Sequence of chain 1.B:
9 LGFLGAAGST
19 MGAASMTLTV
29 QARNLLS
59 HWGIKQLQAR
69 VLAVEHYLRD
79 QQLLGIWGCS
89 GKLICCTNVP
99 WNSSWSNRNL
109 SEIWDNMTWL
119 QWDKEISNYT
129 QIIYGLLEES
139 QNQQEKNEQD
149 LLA

The protein below binds the small molecule below.
Small molecule (SMILES): CC(=O)N[C@@H]1[C@@H](O)[C@H](O)[C@@H](CO)O[C@H]1O

Binding-site contacts:
Ligand atom N2 contacts residue ASN126 of chain 1.B at 2.9 Å (h-bond).
Ligand atom O5 contacts residue ASN126 of chain 1.B at 2.4 Å (h-bond).
Ligand atom C2 contacts residue ASN126 of chain 1.B at 2.5 Å.
Ligand atom C8 contacts residue ASN126 of chain 1.B at 4.2 Å.
Ligand atom C7 contacts residue GLU123 of chain 1.B at 4.1 Å.
Ligand atom O7 contacts residue TYR127 of chain 1.B at 3.6 Å.
Ligand atom C8 contacts residue TYR127 of chain 1.B at 3.6 Å (hydrophobic).
Ligand atom O7 contacts residue ASN126 of chain 1.B at 3.4 Å.
Ligand atom C7 contacts residue TYR127 of chain 1.B at 4.0 Å (hydrophobic).
Ligand atom C7 contacts residue ASN126 of chain 1.B at 3.2 Å.
Ligand atom C1 contacts residue ASN126 of chain 1.B at 1.4 Å.
Ligand atom C5 contacts residue ASN126 of chain 1.B at 3.6 Å.
Ligand atom O7 contacts residue GLU123 of chain 1.B at 3.2 Å (salt-bridge).
Ligand atom C4 contacts residue ASN126 of chain 1.B at 4.2 Å.
Ligand atom C3 contacts residue ASN126 of chain 1.B at 3.8 Å.